Sequence of chain 1.A:
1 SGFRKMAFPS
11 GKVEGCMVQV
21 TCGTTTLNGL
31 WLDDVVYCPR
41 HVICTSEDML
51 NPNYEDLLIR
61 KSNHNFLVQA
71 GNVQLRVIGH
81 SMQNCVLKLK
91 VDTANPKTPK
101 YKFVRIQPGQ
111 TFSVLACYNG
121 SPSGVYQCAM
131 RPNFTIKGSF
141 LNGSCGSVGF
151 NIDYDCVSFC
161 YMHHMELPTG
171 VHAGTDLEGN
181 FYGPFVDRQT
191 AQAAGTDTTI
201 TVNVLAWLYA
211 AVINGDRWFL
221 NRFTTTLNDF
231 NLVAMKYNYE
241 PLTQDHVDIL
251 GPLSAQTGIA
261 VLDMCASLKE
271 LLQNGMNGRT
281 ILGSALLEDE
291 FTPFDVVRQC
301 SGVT

Binding-site contacts:
Ligand atom C4 contacts residue LYS90 of chain 1.A at 4.2 Å.
Ligand atom C contacts residue LEU89 of chain 1.A at 4.1 Å (hydrophobic).
Ligand atom O1 contacts residue LYS88 of chain 1.A at 3.6 Å.
Ligand atom C4 contacts residue HIS80 of chain 1.A at 3.8 Å.
Ligand atom O1 contacts residue SER81 of chain 1.A at 2.6 Å (h-bond).
Ligand atom C contacts residue SER81 of chain 1.A at 3.3 Å.
Ligand atom C8 contacts residue LYS90 of chain 1.A at 3.8 Å.
Ligand atom C contacts residue HIS80 of chain 1.A at 3.9 Å.
Ligand atom C7 contacts residue LYS90 of chain 1.A at 4.2 Å.
Ligand atom C contacts residue GLY79 of chain 1.A at 4.3 Å.
Ligand atom C1 contacts residue LYS88 of chain 1.A at 4.3 Å.
Ligand atom C1 contacts residue SER81 of chain 1.A at 3.9 Å.
Ligand atom C2 contacts residue SER81 of chain 1.A at 3.6 Å.
Ligand atom C2 contacts residue LYS88 of chain 1.A at 4.0 Å.
Ligand atom C4 contacts residue GLY79 of chain 1.A at 4.0 Å.
Ligand atom C contacts residue LYS90 of chain 1.A at 3.8 Å.
Ligand atom C5 contacts residue HIS80 of chain 1.A at 4.2 Å.
Ligand atom C5 contacts residue GLY79 of chain 1.A at 4.1 Å.
Ligand atom C contacts residue LYS88 of chain 1.A at 2.9 Å.
Ligand atom O contacts residue LYS88 of chain 1.A at 4.0 Å.
Ligand atom C3 contacts residue LYS90 of chain 1.A at 3.8 Å.
Ligand atom N contacts residue LYS90 of chain 1.A at 4.3 Å.
Ligand atom C1 contacts residue LYS90 of chain 1.A at 4.0 Å.

The protein below binds the small molecule below.
Small molecule (SMILES): C[C@@H](C(=O)O)c1ccc2c(c1)[nH]c1ccc(Cl)cc12